A protein and the small-molecule ligand that binds it are described below.
Small molecule (SMILES): COC(=O)N[C@H](C(=O)N[C@@H](Cc1ccccc1)[C@@H](O)CN(Cc1ccc(-c2ccccn2)cc1)NC(=O)[C@@H](NC(=O)OC)C(C)(C)C)C(C)(C)C

Sequence of chain 1.A:
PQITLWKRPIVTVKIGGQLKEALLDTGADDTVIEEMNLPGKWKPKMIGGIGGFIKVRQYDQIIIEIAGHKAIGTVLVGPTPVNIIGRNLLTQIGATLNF

Sequence of chain 1.B:
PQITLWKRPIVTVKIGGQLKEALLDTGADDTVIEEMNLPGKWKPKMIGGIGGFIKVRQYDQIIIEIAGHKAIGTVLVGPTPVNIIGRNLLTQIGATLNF

Binding-site contacts:
Ligand atom CAP contacts residue ILE50 of chain 1.A at 3.6 Å (hydrophobic).
Ligand atom CAH contacts residue GLY48 of chain 1.B at 3.2 Å.
Ligand atom CBA contacts residue ASP25 of chain 1.B at 3.3 Å.
Ligand atom O contacts residue GLY49 of chain 1.A at 3.1 Å.
Ligand atom CBS contacts residue ASP25 of chain 1.A at 3.6 Å.
Ligand atom CBA contacts residue GLY27 of chain 1.A at 3.6 Å.
Ligand atom NBG contacts residue GLY27 of chain 1.A at 3.3 Å (h-bond).
Ligand atom CAY contacts residue PRO81 of chain 1.A at 3.4 Å (hydrophobic).
Ligand atom CBB contacts residue ILE84 of chain 1.A at 3.6 Å (hydrophobic).
Ligand atom NBH contacts residue GLY27 of chain 1.B at 3.1 Å (h-bond).
Ligand atom OBJ contacts residue GLY48 of chain 1.B at 3.5 Å (h-bond).
Ligand atom OBI contacts residue GLY48 of chain 1.A at 3.4 Å (h-bond).
Ligand atom CAU contacts residue GLY27 of chain 1.A at 3.6 Å.
Ligand atom CAS contacts residue ARG8 of chain 1.A at 3.3 Å.
Ligand atom CAX contacts residue GLY27 of chain 1.B at 3.6 Å.
Ligand atom CAA contacts residue ASP29 of chain 1.A at 3.5 Å.
Ligand atom CBR contacts residue VAL82 of chain 1.A at 3.6 Å (hydrophobic).
Ligand atom CAY contacts residue GLY49 of chain 1.B at 3.6 Å.
Ligand atom CAW contacts residue ILE50 of chain 1.B at 3.6 Å (hydrophobic).
Ligand atom OAI contacts residue ASP29 of chain 1.A at 3.0 Å (salt-bridge).
Ligand atom CAA contacts residue ARG8 of chain 1.B at 3.5 Å.
Ligand atom N contacts residue GLY48 of chain 1.A at 2.9 Å (h-bond).
Ligand atom OAM contacts residue ASP25 of chain 1.A at 3.0 Å (salt-bridge).
Ligand atom NBD contacts residue VAL82 of chain 1.A at 3.6 Å.
Ligand atom CG1 contacts residue ILE84 of chain 1.A at 3.4 Å (hydrophobic).
Ligand atom CAV contacts residue PRO81 of chain 1.A at 3.6 Å (hydrophobic).
Ligand atom OAM contacts residue GLY27 of chain 1.A at 3.3 Å (h-bond).
Ligand atom OAJ contacts residue ASP29 of chain 1.B at 2.8 Å (salt-bridge).
Ligand atom OAL contacts residue GLY49 of chain 1.B at 3.2 Å.
Ligand atom NBF contacts residue GLY48 of chain 1.B at 3.0 Å (h-bond).
Ligand atom OAM contacts residue ASP25 of chain 1.B at 2.6 Å (salt-bridge).
Ligand atom OAI contacts residue GLY27 of chain 1.A at 3.5 Å (h-bond).
Ligand atom OAI contacts residue ALA28 of chain 1.A at 3.6 Å.
Ligand atom CAB contacts residue ARG8 of chain 1.A at 3.1 Å.
Ligand atom CBC contacts residue ASP25 of chain 1.A at 3.0 Å.
Ligand atom CAB contacts residue ASP29 of chain 1.B at 3.1 Å.
Ligand atom CG2 contacts residue GLY48 of chain 1.A at 3.5 Å.
Ligand atom CAW contacts residue GLY49 of chain 1.B at 3.4 Å.
Ligand atom CAP contacts residue GLY49 of chain 1.A at 3.5 Å.
Ligand atom CBS contacts residue ASP25 of chain 1.B at 3.2 Å.